Binding-site contacts:
Ligand atom C3 contacts residue ALA287 of chain 1.B at 3.4 Å (hydrophobic).
Ligand atom O1 contacts residue HIS225 of chain 1.B at 4.0 Å.
Ligand atom C2 contacts residue HIS310 of chain 1.B at 4.0 Å.
Ligand atom C3 contacts residue LEU288 of chain 1.B at 4.4 Å (hydrophobic).
Ligand atom O1 contacts residue HIS310 of chain 1.B at 3.8 Å.
Ligand atom O3 contacts residue HIS92 of chain 1.B at 3.4 Å (h-bond).
Ligand atom O3 contacts residue HIS225 of chain 1.B at 3.6 Å.
Ligand atom O5 contacts residue GLY286 of chain 1.B at 3.1 Å.
Ligand atom O2 contacts residue SER311 of chain 1.B at 4.1 Å.
Ligand atom O5 contacts residue CYS221 of chain 1.B at 2.7 Å (h-bond).
Ligand atom O1 contacts residue MET326 of chain 1.B at 4.4 Å.
Ligand atom C3 contacts residue CYS221 of chain 1.B at 2.5 Å (hydrophobic).
Ligand atom C5 contacts residue HIS92 of chain 1.B at 3.4 Å.
Ligand atom O5 contacts residue HIS310 of chain 1.B at 3.0 Å (h-bond).
Ligand atom C3 contacts residue HIS92 of chain 1.B at 4.0 Å.
Ligand atom O2 contacts residue HIS310 of chain 1.B at 3.2 Å (h-bond).
Ligand atom P1 contacts residue HIS225 of chain 1.B at 4.3 Å.
Ligand atom O2 contacts residue CYS221 of chain 1.B at 4.3 Å.
Ligand atom O3 contacts residue CYS221 of chain 1.B at 3.3 Å (h-bond).
Ligand atom C2 contacts residue CYS221 of chain 1.B at 1.8 Å (hydrophobic).
Ligand atom O3 contacts residue SER311 of chain 1.B at 4.0 Å.
Ligand atom O5 contacts residue ALA287 of chain 1.B at 2.6 Å (h-bond).
Ligand atom C2 contacts residue ALA287 of chain 1.B at 3.6 Å (hydrophobic).
Ligand atom P1 contacts residue SER311 of chain 1.B at 3.9 Å.
Ligand atom C5 contacts residue SER311 of chain 1.B at 3.9 Å.
Ligand atom P1 contacts residue CYS221 of chain 1.B at 3.1 Å.
Ligand atom P1 contacts residue HIS310 of chain 1.B at 3.8 Å.
Ligand atom C5 contacts residue HIS225 of chain 1.B at 3.6 Å.
Ligand atom O1 contacts residue CYS221 of chain 1.B at 3.2 Å.
Ligand atom O2 contacts residue TYR313 of chain 1.B at 4.5 Å.
Ligand atom C2 contacts residue GLY286 of chain 1.B at 4.2 Å.
Ligand atom O1 contacts residue SER311 of chain 1.B at 2.9 Å (h-bond).

Sequence of chain 1.B:
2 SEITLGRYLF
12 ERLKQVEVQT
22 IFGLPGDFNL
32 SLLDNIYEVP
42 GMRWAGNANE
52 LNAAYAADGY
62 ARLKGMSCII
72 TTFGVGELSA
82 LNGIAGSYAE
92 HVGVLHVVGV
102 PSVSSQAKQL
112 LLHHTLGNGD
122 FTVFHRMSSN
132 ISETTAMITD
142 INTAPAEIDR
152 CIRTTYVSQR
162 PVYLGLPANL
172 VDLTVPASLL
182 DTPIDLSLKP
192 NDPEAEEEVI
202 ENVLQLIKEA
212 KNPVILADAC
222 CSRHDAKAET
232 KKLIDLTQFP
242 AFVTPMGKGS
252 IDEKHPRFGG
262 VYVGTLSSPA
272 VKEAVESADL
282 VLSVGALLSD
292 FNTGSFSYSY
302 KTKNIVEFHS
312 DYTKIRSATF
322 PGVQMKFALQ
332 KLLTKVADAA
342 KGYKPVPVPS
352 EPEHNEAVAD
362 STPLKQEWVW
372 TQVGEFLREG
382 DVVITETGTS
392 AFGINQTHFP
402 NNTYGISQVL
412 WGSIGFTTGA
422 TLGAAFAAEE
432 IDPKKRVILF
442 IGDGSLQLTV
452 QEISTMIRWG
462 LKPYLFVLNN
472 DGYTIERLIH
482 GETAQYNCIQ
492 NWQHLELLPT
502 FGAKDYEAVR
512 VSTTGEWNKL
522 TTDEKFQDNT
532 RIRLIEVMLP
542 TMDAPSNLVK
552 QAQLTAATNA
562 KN

A small-molecule ligand and the protein it binds are described below.
Small molecule (SMILES): COP(=O)(O)[C@H](C)O